Binding-site contacts:
Ligand atom O5 contacts residue ASN142 of chain 2.A at 2.3 Å (h-bond).
Ligand atom C1 contacts residue THR144 of chain 2.A at 3.5 Å.
Ligand atom O5 contacts residue THR144 of chain 2.A at 3.7 Å.
Ligand atom C2 contacts residue ASN142 of chain 2.A at 2.5 Å.
Ligand atom C7 contacts residue ASN142 of chain 2.A at 3.2 Å.
Ligand atom C6 contacts residue THR144 of chain 2.A at 4.4 Å.
Ligand atom C5 contacts residue ASN142 of chain 2.A at 3.6 Å.
Ligand atom C4 contacts residue ASN142 of chain 2.A at 4.2 Å.
Ligand atom N2 contacts residue TYR110 of chain 2.A at 4.3 Å.
Ligand atom O7 contacts residue SER136 of chain 2.A at 4.1 Å.
Ligand atom C6 contacts residue ARG132 of chain 2.A at 4.2 Å.
Ligand atom C1 contacts residue ASN142 of chain 2.A at 1.4 Å.
Ligand atom C7 contacts residue TYR110 of chain 2.A at 4.4 Å (hydrophobic).
Ligand atom C3 contacts residue ASN142 of chain 2.A at 3.8 Å.
Ligand atom C8 contacts residue TYR110 of chain 2.A at 3.8 Å (hydrophobic).
Ligand atom O7 contacts residue ASN142 of chain 2.A at 3.1 Å (h-bond).
Ligand atom C8 contacts residue ASN142 of chain 2.A at 4.5 Å.
Ligand atom N2 contacts residue ASN142 of chain 2.A at 3.0 Å (h-bond).
Ligand atom C5 contacts residue THR144 of chain 2.A at 3.7 Å.

A protein and the small-molecule ligand that binds it are described below.
Small molecule (SMILES): CC(=O)N[C@@H]1[C@@H](O)[C@H](O)[C@@H](CO)O[C@H]1O

Sequence of chain 2.A:
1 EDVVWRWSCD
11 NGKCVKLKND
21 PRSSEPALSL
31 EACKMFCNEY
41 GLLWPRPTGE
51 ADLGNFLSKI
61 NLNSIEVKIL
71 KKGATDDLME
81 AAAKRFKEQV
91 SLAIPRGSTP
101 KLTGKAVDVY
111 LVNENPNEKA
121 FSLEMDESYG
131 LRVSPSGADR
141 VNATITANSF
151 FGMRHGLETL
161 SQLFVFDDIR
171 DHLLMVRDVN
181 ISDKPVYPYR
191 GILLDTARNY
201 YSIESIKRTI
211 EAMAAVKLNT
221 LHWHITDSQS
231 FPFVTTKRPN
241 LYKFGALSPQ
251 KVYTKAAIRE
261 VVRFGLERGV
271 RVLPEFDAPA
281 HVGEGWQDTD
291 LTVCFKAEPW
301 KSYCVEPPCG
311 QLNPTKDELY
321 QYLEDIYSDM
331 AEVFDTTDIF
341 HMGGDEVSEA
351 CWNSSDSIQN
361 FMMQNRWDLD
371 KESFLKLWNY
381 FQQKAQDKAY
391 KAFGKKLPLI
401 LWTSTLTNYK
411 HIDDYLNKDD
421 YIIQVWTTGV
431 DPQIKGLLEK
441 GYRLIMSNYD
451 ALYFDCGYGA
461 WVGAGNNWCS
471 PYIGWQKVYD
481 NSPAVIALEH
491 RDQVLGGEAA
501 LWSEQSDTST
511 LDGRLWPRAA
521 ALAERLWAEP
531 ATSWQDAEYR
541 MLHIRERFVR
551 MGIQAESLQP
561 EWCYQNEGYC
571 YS